Sequence of chain 1.D:
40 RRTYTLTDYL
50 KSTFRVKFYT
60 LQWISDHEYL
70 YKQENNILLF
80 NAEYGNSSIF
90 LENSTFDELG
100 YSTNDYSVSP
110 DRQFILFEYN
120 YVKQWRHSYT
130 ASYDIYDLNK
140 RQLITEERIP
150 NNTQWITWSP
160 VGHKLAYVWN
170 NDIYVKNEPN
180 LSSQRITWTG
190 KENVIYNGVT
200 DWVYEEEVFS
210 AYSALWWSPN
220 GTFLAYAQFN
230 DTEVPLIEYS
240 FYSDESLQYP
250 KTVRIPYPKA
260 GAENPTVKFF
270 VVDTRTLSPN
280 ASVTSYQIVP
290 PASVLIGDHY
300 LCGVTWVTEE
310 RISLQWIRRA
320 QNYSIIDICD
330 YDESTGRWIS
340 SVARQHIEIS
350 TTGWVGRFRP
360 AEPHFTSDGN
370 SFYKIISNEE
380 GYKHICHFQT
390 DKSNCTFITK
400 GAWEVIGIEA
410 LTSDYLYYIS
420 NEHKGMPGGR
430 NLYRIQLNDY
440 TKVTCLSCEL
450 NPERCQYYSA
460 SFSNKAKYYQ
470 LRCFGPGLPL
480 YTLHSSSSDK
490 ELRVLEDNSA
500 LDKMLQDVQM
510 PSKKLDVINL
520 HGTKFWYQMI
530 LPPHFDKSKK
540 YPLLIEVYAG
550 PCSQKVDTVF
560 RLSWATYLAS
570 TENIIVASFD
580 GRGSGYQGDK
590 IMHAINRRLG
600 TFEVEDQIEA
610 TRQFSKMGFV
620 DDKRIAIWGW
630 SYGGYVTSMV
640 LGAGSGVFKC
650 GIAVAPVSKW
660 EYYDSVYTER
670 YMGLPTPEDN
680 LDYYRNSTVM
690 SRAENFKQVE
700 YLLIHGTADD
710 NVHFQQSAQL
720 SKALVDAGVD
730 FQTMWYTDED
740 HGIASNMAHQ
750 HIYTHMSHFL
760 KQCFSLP

Binding-site contacts:
Ligand atom C3 contacts residue ASN279 of chain 1.D at 3.8 Å.
Ligand atom O5 contacts residue ASN279 of chain 1.D at 2.3 Å (h-bond).
Ligand atom C7 contacts residue PRO278 of chain 1.D at 4.0 Å (hydrophobic).
Ligand atom O7 contacts residue PRO278 of chain 1.D at 3.0 Å.
Ligand atom C7 contacts residue ASN279 of chain 1.D at 3.1 Å.
Ligand atom O7 contacts residue ASN279 of chain 1.D at 3.9 Å.
Ligand atom C8 contacts residue ASN279 of chain 1.D at 3.3 Å.
Ligand atom C2 contacts residue ASN279 of chain 1.D at 2.5 Å.
Ligand atom C1 contacts residue ASN279 of chain 1.D at 1.4 Å.
Ligand atom C5 contacts residue ASN279 of chain 1.D at 3.6 Å.
Ligand atom C8 contacts residue PRO278 of chain 1.D at 4.2 Å (hydrophobic).
Ligand atom C4 contacts residue ASN279 of chain 1.D at 4.2 Å.
Ligand atom N2 contacts residue ASN279 of chain 1.D at 2.7 Å (h-bond).

The protein below binds the small molecule below.
Small molecule (SMILES): CC(=O)N[C@@H]1[C@@H](O)[C@H](O)[C@@H](CO)O[C@H]1O